Binding-site contacts:
Ligand atom O7 contacts residue GLY383 of chain 1.D at 3.9 Å.
Ligand atom C4 contacts residue ASN386 of chain 1.D at 4.3 Å.
Ligand atom C8 contacts residue NAG1 of chain 1.R at 4.0 Å.
Ligand atom C5 contacts residue ASN386 of chain 1.D at 3.7 Å.
Ligand atom C7 contacts residue SER382 of chain 1.D at 4.3 Å.
Ligand atom O5 contacts residue ASN386 of chain 1.D at 2.5 Å (h-bond).
Ligand atom C2 contacts residue ASN386 of chain 1.D at 2.4 Å.
Ligand atom O7 contacts residue SER382 of chain 1.D at 3.7 Å.
Ligand atom O7 contacts residue ASN386 of chain 1.D at 4.0 Å.
Ligand atom C7 contacts residue MAN6 of chain 1.R at 4.2 Å.
Ligand atom C8 contacts residue ASN386 of chain 1.D at 3.4 Å.
Ligand atom N2 contacts residue ASN386 of chain 1.D at 2.7 Å (h-bond).
Ligand atom C1 contacts residue ASN386 of chain 1.D at 1.4 Å.
Ligand atom C7 contacts residue ASN386 of chain 1.D at 3.1 Å.
Ligand atom O6 contacts residue MAN5 of chain 1.R at 4.1 Å.
Ligand atom O7 contacts residue MAN6 of chain 1.R at 4.3 Å.
Ligand atom C8 contacts residue MAN6 of chain 1.R at 3.0 Å.
Ligand atom C8 contacts residue NAG2 of chain 1.R at 3.9 Å.
Ligand atom O7 contacts residue NAG1 of chain 1.R at 3.6 Å (h-bond).
Ligand atom C3 contacts residue ASN386 of chain 1.D at 3.8 Å.
Ligand atom C7 contacts residue NAG1 of chain 1.R at 4.1 Å.

Sequence of chain 1.D:
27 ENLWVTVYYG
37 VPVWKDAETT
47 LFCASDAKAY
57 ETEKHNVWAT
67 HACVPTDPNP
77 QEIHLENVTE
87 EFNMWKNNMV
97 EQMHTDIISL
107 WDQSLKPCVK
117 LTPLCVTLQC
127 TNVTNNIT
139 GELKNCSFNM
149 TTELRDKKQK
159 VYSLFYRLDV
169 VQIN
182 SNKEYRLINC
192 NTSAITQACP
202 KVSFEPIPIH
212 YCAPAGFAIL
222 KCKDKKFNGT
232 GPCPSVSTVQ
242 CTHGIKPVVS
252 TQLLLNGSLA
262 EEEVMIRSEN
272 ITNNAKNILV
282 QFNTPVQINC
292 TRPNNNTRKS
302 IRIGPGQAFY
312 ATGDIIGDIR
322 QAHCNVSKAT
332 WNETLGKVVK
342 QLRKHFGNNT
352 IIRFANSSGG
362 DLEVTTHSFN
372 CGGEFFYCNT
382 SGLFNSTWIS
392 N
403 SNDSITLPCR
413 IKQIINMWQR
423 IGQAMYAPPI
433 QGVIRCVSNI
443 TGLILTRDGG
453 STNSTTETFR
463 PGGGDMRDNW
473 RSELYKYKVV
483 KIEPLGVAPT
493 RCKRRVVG

A small-molecule ligand and the protein it binds are described below.
Small molecule (SMILES): CC(=O)N[C@H]1[C@H](O[C@H]2[C@H](O)[C@@H](NC(C)=O)CO[C@@H]2CO)O[C@H](CO)[C@@H](O[C@@H]2O[C@H](CO[C@H]3O[C@H](CO)[C@@H](O)[C@H](O)[C@@H]3O)[C@@H](O)[C@H](O)[C@@H]2O)[C@@H]1O